Sequence of chain 1.A:
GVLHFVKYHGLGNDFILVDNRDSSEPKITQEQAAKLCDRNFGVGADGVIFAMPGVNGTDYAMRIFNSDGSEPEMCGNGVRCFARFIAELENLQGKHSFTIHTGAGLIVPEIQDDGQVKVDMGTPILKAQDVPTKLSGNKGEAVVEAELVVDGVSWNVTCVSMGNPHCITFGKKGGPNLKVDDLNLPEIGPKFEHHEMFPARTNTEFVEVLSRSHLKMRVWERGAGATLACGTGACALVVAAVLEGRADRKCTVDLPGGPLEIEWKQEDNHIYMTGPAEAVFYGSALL

Binding-site contacts:
Ligand atom CAN contacts residue ASN37 of chain 1.A at 3.7 Å.
Ligand atom CAP contacts residue ASN227 of chain 1.A at 3.4 Å.
Ligand atom NAC contacts residue PHE39 of chain 1.A at 3.7 Å.
Ligand atom OAF contacts residue THR256 of chain 1.A at 2.7 Å (h-bond).
Ligand atom OAH contacts residue ASN37 of chain 1.A at 3.6 Å (h-bond).
Ligand atom OAE contacts residue ASN227 of chain 1.A at 2.8 Å (h-bond).
Ligand atom OAE contacts residue ARG246 of chain 1.A at 2.8 Å (salt-bridge).
Ligand atom CAS contacts residue ASN227 of chain 1.A at 3.3 Å.
Ligand atom OAF contacts residue GLY255 of chain 1.A at 3.4 Å (h-bond).
Ligand atom CAP contacts residue PRO96 of chain 1.A at 3.4 Å (hydrophobic).
Ligand atom CAM contacts residue CYS254 of chain 1.A at 3.2 Å (hydrophobic).
Ligand atom NAB contacts residue ASN90 of chain 1.A at 2.9 Å (h-bond).
Ligand atom OAF contacts residue GLY100 of chain 1.A at 2.7 Å (h-bond).
Ligand atom OAG contacts residue ARG246 of chain 1.A at 2.8 Å (salt-bridge).
Ligand atom OAH contacts residue GLY255 of chain 1.A at 2.8 Å (h-bond).
Ligand atom CAQ contacts residue CYS254 of chain 1.A at 3.2 Å (hydrophobic).
Ligand atom OAE contacts residue PRO96 of chain 1.A at 3.5 Å.
Ligand atom OAF contacts residue CYS99 of chain 1.A at 3.5 Å.
Ligand atom CAK contacts residue PRO96 of chain 1.A at 3.5 Å (hydrophobic).
Ligand atom CAP contacts residue ARG246 of chain 1.A at 3.5 Å.
Ligand atom CAN contacts residue CYS254 of chain 1.A at 1.8 Å (hydrophobic).
Ligand atom NAB contacts residue ASN227 of chain 1.A at 3.5 Å (h-bond).
Ligand atom NAB contacts residue ARG246 of chain 1.A at 3.0 Å (salt-bridge).
Ligand atom CAQ contacts residue GLY100 of chain 1.A at 3.2 Å.
Ligand atom OAH contacts residue CYS99 of chain 1.A at 3.6 Å (h-bond).
Ligand atom OAF contacts residue CYS254 of chain 1.A at 3.4 Å (h-bond).
Ligand atom CAJ contacts residue GLU245 of chain 1.A at 3.5 Å.
Ligand atom NAB contacts residue GLU245 of chain 1.A at 2.9 Å (salt-bridge).
Ligand atom OAH contacts residue CYS254 of chain 1.A at 3.6 Å.
Ligand atom NAC contacts residue ASN37 of chain 1.A at 2.8 Å (h-bond).
Ligand atom OAH contacts residue ASN101 of chain 1.A at 2.9 Å (h-bond).
Ligand atom CAN contacts residue GLU245 of chain 1.A at 2.9 Å.
Ligand atom CAT contacts residue CYS254 of chain 1.A at 2.9 Å (hydrophobic).
Ligand atom CAQ contacts residue CYS99 of chain 1.A at 3.6 Å (hydrophobic).
Ligand atom OAH contacts residue GLY100 of chain 1.A at 3.2 Å (h-bond).
Ligand atom OAG contacts residue PRO96 of chain 1.A at 3.4 Å.
Ligand atom CAQ contacts residue GLY255 of chain 1.A at 3.2 Å.
Ligand atom OAE contacts residue ASN188 of chain 1.A at 3.1 Å (h-bond).
Ligand atom NAC contacts residue CYS99 of chain 1.A at 3.0 Å (h-bond).
Ligand atom OAG contacts residue ASN90 of chain 1.A at 2.9 Å (h-bond).

This small molecule binds to this protein.
Small molecule (SMILES): C[C@@](N)(CCC[C@H](N)C(=O)O)C(=O)O